Binding-site contacts:
Ligand atom CA contacts residue GLY165 of chain 2.B at 4.0 Å.
Ligand atom OXT contacts residue GLY165 of chain 2.B at 3.4 Å.
Ligand atom SG contacts residue CYS134 of chain 2.B at 2.0 Å (h-bond).
Ligand atom CB contacts residue GLY165 of chain 2.B at 3.5 Å.
Ligand atom SG contacts residue HIS274 of chain 2.B at 3.4 Å (h-bond).
Ligand atom O contacts residue GLN161 of chain 2.B at 4.4 Å.
Ligand atom C contacts residue HIS274 of chain 2.B at 4.0 Å.
Ligand atom C contacts residue GLU240 of chain 2.B at 3.7 Å.
Ligand atom CB contacts residue CYS134 of chain 2.B at 3.1 Å (hydrophobic).
Ligand atom SG contacts residue GLY165 of chain 2.B at 3.7 Å.
Ligand atom C contacts residue GLY165 of chain 2.B at 3.4 Å.
Ligand atom N contacts residue NAP1 of chain 2.G at 3.2 Å (h-bond).
Ligand atom CA contacts residue CYS134 of chain 2.B at 3.5 Å (hydrophobic).
Ligand atom O contacts residue ALA166 of chain 2.B at 3.9 Å.
Ligand atom O contacts residue ILE229 of chain 2.B at 3.8 Å.
Ligand atom C contacts residue NAP1 of chain 2.G at 4.1 Å.
Ligand atom O contacts residue ARG267 of chain 2.B at 2.7 Å (salt-bridge).
Ligand atom N contacts residue GLY165 of chain 2.B at 4.3 Å.
Ligand atom C contacts residue ARG267 of chain 2.B at 3.5 Å.
Ligand atom N contacts residue GLU240 of chain 2.B at 2.7 Å (salt-bridge).
Ligand atom CA contacts residue NAP1 of chain 2.G at 3.8 Å.
Ligand atom CA contacts residue ASN133 of chain 2.B at 4.1 Å.
Ligand atom O contacts residue NAP1 of chain 2.G at 3.7 Å.
Ligand atom OXT contacts residue CYS134 of chain 2.B at 4.0 Å.
Ligand atom C contacts residue GLN161 of chain 2.B at 3.6 Å.
Ligand atom C contacts residue ILE229 of chain 2.B at 4.3 Å (hydrophobic).
Ligand atom O contacts residue GLY165 of chain 2.B at 3.0 Å (h-bond).
Ligand atom OXT contacts residue GLN161 of chain 2.B at 2.9 Å (h-bond).
Ligand atom CB contacts residue NAP1 of chain 2.G at 3.3 Å.
Ligand atom OXT contacts residue GLU240 of chain 2.B at 3.9 Å.
Ligand atom CA contacts residue GLU240 of chain 2.B at 3.2 Å.
Ligand atom SG contacts residue NAP1 of chain 2.G at 3.9 Å.
Ligand atom N contacts residue ASN133 of chain 2.B at 3.8 Å.
Ligand atom OXT contacts residue ARG267 of chain 2.B at 2.9 Å (salt-bridge).
Ligand atom CB contacts residue ASN133 of chain 2.B at 4.3 Å.
Ligand atom C contacts residue CYS134 of chain 2.B at 4.2 Å (hydrophobic).
Ligand atom O contacts residue GLU240 of chain 2.B at 4.2 Å.
Ligand atom OXT contacts residue HIS274 of chain 2.B at 2.9 Å (h-bond).
Ligand atom CA contacts residue GLN161 of chain 2.B at 4.2 Å.
Ligand atom SG contacts residue GLN350 of chain 2.B at 3.3 Å (h-bond).

The small molecule below binds the protein below.
Small molecule (SMILES): N[C@@H](CS)C(=O)O

Sequence of chain 2.B:
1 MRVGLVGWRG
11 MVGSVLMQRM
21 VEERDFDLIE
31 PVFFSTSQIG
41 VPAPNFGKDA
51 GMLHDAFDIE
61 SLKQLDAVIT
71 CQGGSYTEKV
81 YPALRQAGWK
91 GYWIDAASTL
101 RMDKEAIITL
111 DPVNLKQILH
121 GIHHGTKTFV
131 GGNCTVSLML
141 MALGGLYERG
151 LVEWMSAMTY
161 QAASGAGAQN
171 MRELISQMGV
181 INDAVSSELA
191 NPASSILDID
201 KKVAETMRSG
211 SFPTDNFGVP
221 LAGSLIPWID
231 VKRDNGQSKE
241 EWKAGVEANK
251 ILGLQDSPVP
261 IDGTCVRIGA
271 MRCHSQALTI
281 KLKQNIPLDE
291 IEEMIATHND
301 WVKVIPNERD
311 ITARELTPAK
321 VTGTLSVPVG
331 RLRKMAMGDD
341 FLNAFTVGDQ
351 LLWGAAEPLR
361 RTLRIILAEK